Sequence of chain 23.K:
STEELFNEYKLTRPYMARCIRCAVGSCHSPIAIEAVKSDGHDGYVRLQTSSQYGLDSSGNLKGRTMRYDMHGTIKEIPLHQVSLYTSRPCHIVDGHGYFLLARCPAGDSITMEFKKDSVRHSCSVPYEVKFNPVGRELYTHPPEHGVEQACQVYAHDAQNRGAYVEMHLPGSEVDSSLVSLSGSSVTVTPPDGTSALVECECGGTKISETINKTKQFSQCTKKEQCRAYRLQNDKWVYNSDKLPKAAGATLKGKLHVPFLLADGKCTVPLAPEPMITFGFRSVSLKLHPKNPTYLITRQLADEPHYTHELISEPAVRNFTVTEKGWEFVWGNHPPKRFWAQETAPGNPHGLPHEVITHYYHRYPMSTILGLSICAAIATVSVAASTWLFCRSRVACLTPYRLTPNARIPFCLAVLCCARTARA

Binding-site contacts:
Ligand atom O4 contacts residue ASN318 of chain 23.K at 4.5 Å.
Ligand atom C6 contacts residue SER284 of chain 23.K at 3.4 Å.
Ligand atom C6 contacts residue ASN318 of chain 23.K at 3.2 Å.
Ligand atom O6 contacts residue SER284 of chain 23.K at 2.9 Å (h-bond).
Ligand atom O6 contacts residue ASN318 of chain 23.K at 3.0 Å (h-bond).

This small molecule binds to this protein.
Small molecule (SMILES): CC(=O)N[C@@H]1[C@@H](O)[C@H](O)[C@@H](CO)O[C@H]1O